Binding-site contacts:
Ligand atom CD2 contacts residue LEU38 of chain 1.A at 3.6 Å (hydrophobic).
Ligand atom CB contacts residue LEU143 of chain 1.A at 3.9 Å (hydrophobic).
Ligand atom CZ3 contacts residue LEU38 of chain 1.A at 4.0 Å (hydrophobic).
Ligand atom CA contacts residue LEU143 of chain 1.A at 4.2 Å (hydrophobic).
Ligand atom CG contacts residue LEU38 of chain 1.A at 3.6 Å (hydrophobic).
Ligand atom OH contacts residue SER152 of chain 1.A at 4.0 Å.
Ligand atom CZ3 contacts residue GLU153 of chain 1.A at 3.9 Å.
Ligand atom CA contacts residue MET139 of chain 1.A at 3.5 Å (hydrophobic).
Ligand atom OH contacts residue ARG98 of chain 1.A at 4.0 Å.
Ligand atom CZ2 contacts residue GLU153 of chain 1.A at 3.4 Å.
Ligand atom CZ3 contacts residue ARG98 of chain 1.A at 3.6 Å.
Ligand atom OH contacts residue GLU153 of chain 1.A at 3.3 Å (salt-bridge).
Ligand atom NE1 contacts residue PRO37 of chain 1.A at 3.3 Å.
Ligand atom CE2 contacts residue ARG98 of chain 1.A at 3.5 Å.
Ligand atom NZ contacts residue SER142 of chain 1.A at 4.0 Å.
Ligand atom NZ contacts residue LEU143 of chain 1.A at 3.2 Å.
Ligand atom CG contacts residue ARG98 of chain 1.A at 3.9 Å.
Ligand atom CZ2 contacts residue LEU38 of chain 1.A at 3.8 Å (hydrophobic).
Ligand atom CE3 contacts residue LEU38 of chain 1.A at 3.9 Å (hydrophobic).
Ligand atom CB contacts residue LEU38 of chain 1.A at 4.0 Å (hydrophobic).
Ligand atom NZ contacts residue LEU38 of chain 1.A at 2.7 Å (h-bond).
Ligand atom CE3 contacts residue LEU143 of chain 1.A at 3.5 Å (hydrophobic).
Ligand atom NE1 contacts residue ARG98 of chain 1.A at 4.2 Å.
Ligand atom CD1 contacts residue PHE36 of chain 1.A at 4.0 Å (hydrophobic).
Ligand atom CZ2 contacts residue ARG98 of chain 1.A at 3.2 Å.
Ligand atom CD1 contacts residue GLU105 of chain 1.A at 3.6 Å.
Ligand atom NE1 contacts residue LEU38 of chain 1.A at 3.2 Å (h-bond).
Ligand atom CD1 contacts residue LEU38 of chain 1.A at 3.4 Å (hydrophobic).
Ligand atom CH2 contacts residue ARG98 of chain 1.A at 3.3 Å.
Ligand atom CE2 contacts residue LEU38 of chain 1.A at 3.4 Å (hydrophobic).
Ligand atom CE3 contacts residue ARG98 of chain 1.A at 3.4 Å.
Ligand atom CH2 contacts residue GLU153 of chain 1.A at 3.5 Å.
Ligand atom CE2 contacts residue PRO37 of chain 1.A at 4.2 Å (hydrophobic).
Ligand atom CD2 contacts residue LEU143 of chain 1.A at 4.2 Å (hydrophobic).
Ligand atom CD2 contacts residue ARG98 of chain 1.A at 3.4 Å.
Ligand atom CA contacts residue LEU38 of chain 1.A at 3.5 Å (hydrophobic).
Ligand atom CE2 contacts residue GLU105 of chain 1.A at 4.0 Å.
Ligand atom NE1 contacts residue GLU105 of chain 1.A at 3.3 Å (salt-bridge).
Ligand atom NZ contacts residue MET139 of chain 1.A at 3.7 Å.
Ligand atom NE1 contacts residue PHE36 of chain 1.A at 4.1 Å.

Sequence of chain 1.A:
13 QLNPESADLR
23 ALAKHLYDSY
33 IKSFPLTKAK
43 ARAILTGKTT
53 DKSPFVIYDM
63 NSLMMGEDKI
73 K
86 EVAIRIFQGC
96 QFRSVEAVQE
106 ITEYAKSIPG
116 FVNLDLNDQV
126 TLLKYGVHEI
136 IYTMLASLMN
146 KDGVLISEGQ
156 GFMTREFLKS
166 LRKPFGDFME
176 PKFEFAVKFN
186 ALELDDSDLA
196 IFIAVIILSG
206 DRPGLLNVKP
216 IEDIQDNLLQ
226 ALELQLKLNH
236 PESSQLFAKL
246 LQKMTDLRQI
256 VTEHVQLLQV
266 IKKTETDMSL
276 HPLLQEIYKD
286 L

A small-molecule ligand and the protein it binds are described below.
Small molecule (SMILES): NCCc1c[nH]c2ccc(O)cc12